Binding-site contacts:
Ligand atom CA contacts residue A2G1 of chain 1.T at 3.8 Å.
Ligand atom OXT contacts residue A2G1 of chain 1.T at 3.7 Å.
Ligand atom O contacts residue A2G1 of chain 1.T at 4.2 Å.
Ligand atom CA contacts residue TYR127 of chain 1.C at 4.4 Å (hydrophobic).
Ligand atom C contacts residue A2G1 of chain 1.T at 3.9 Å.
Ligand atom CB contacts residue A2G1 of chain 1.T at 2.5 Å.
Ligand atom OG contacts residue TYR127 of chain 1.C at 4.1 Å.
Ligand atom OG contacts residue A2G1 of chain 1.T at 1.4 Å.
Ligand atom CB contacts residue TYR127 of chain 1.C at 4.5 Å (hydrophobic).
Ligand atom N contacts residue TYR127 of chain 1.C at 3.5 Å (h-bond).
Ligand atom O contacts residue ASN129 of chain 1.C at 4.2 Å.
Ligand atom O contacts residue TYR127 of chain 1.C at 4.1 Å.

Sequence of chain 1.C:
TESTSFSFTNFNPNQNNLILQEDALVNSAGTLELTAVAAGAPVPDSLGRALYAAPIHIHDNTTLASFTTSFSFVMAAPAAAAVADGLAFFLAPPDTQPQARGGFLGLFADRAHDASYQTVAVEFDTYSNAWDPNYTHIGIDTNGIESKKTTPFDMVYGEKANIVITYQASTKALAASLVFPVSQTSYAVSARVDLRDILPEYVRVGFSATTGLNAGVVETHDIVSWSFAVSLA

A small-molecule ligand and the protein it binds are described below.
Small molecule (SMILES): N[C@@H](CO)C(=O)O